Binding-site contacts:
Ligand atom O3G contacts residue ARG766 of chain 1.B at 2.1 Å (salt-bridge).
Ligand atom O3A contacts residue GLY523 of chain 1.C at 3.4 Å (h-bond).
Ligand atom N3 contacts residue ASN660 of chain 1.C at 3.4 Å (h-bond).
Ligand atom O4' contacts residue ALA685 of chain 1.C at 3.6 Å.
Ligand atom O2' contacts residue THR688 of chain 1.C at 3.0 Å (h-bond).
Ligand atom O2A contacts residue LYS524 of chain 1.C at 3.2 Å (salt-bridge).
Ligand atom PB contacts residue GLY521 of chain 1.C at 3.6 Å.
Ligand atom S1G contacts residue GLY521 of chain 1.C at 3.6 Å.
Ligand atom O2B contacts residue GLY521 of chain 1.C at 3.5 Å (h-bond).
Ligand atom C2 contacts residue ASN660 of chain 1.C at 3.6 Å.
Ligand atom O1B contacts residue MG1 of chain 1.R at 2.8 Å.
Ligand atom O2B contacts residue LYS524 of chain 1.C at 2.9 Å (salt-bridge).
Ligand atom C6 contacts residue ILE656 of chain 1.C at 3.5 Å (hydrophobic).
Ligand atom O2A contacts residue THR525 of chain 1.C at 2.8 Å (h-bond).
Ligand atom S1G contacts residue ARG766 of chain 1.B at 3.6 Å.
Ligand atom C4 contacts residue LEU526 of chain 1.C at 3.6 Å (hydrophobic).
Ligand atom O2B contacts residue GLY523 of chain 1.C at 3.2 Å (h-bond).
Ligand atom N1 contacts residue ILE656 of chain 1.C at 3.4 Å.
Ligand atom N6 contacts residue ILE656 of chain 1.C at 3.6 Å.
Ligand atom C8 contacts residue GLY521 of chain 1.C at 3.3 Å.
Ligand atom N7 contacts residue GLY523 of chain 1.C at 3.3 Å (h-bond).
Ligand atom O3A contacts residue GLY521 of chain 1.C at 3.6 Å.
Ligand atom C1' contacts residue THR688 of chain 1.C at 3.5 Å.
Ligand atom O2B contacts residue CYS522 of chain 1.C at 3.3 Å (h-bond).
Ligand atom N1 contacts residue GLY480 of chain 1.C at 3.0 Å (h-bond).
Ligand atom O2G contacts residue MG1 of chain 1.R at 2.6 Å.
Ligand atom O1B contacts residue THR525 of chain 1.C at 3.2 Å (h-bond).
Ligand atom N7 contacts residue CYS522 of chain 1.C at 3.3 Å.
Ligand atom PG contacts residue ARG766 of chain 1.B at 3.4 Å.
Ligand atom O1A contacts residue THR525 of chain 1.C at 3.4 Å (h-bond).
Ligand atom O3B contacts residue GLY521 of chain 1.C at 2.7 Å (h-bond).
Ligand atom N1 contacts residue ILE479 of chain 1.C at 3.6 Å.
Ligand atom N6 contacts residue ILE479 of chain 1.C at 3.6 Å.
Ligand atom O2A contacts residue LEU526 of chain 1.C at 3.0 Å (h-bond).
Ligand atom O2' contacts residue ASN660 of chain 1.C at 3.6 Å.
Ligand atom C8 contacts residue GLY523 of chain 1.C at 3.6 Å.
Ligand atom O2A contacts residue GLY523 of chain 1.C at 3.2 Å.
Ligand atom O1A contacts residue MG1 of chain 1.R at 3.2 Å.
Ligand atom C2 contacts residue ASP478 of chain 1.C at 3.4 Å.
Ligand atom N6 contacts residue GLY480 of chain 1.C at 3.2 Å (h-bond).

Sequence of chain 1.B:
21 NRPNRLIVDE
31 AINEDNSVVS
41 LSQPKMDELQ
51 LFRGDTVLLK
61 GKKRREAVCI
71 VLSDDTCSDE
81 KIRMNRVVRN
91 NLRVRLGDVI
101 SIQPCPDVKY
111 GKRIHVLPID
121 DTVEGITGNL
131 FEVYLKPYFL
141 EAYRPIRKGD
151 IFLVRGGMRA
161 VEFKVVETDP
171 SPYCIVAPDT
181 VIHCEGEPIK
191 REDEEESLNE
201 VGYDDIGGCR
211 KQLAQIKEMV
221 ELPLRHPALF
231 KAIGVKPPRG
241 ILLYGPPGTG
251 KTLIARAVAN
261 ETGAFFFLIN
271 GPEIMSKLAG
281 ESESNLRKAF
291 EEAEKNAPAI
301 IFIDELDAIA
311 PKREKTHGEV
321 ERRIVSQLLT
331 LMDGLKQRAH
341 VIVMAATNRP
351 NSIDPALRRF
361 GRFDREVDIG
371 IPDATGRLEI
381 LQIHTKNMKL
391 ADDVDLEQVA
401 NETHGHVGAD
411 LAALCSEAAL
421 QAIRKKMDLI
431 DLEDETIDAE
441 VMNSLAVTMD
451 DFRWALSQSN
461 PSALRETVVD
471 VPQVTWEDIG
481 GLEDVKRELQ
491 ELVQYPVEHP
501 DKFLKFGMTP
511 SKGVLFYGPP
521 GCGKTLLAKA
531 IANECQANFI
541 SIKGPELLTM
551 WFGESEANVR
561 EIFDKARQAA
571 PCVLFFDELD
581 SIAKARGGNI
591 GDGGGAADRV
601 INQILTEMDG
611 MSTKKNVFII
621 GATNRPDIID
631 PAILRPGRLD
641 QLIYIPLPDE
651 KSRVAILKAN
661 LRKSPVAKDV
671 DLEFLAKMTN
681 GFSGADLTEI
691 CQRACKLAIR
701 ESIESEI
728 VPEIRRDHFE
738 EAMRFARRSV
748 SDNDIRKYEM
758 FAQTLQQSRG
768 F

The protein below binds the small molecule below.
Small molecule (SMILES): Nc1ncnc2c1ncn2[C@@H]1O[C@H](COP(=O)(O)OP(=O)(O)OP(O)(O)=S)[C@@H](O)[C@H]1O

Sequence of chain 1.C:
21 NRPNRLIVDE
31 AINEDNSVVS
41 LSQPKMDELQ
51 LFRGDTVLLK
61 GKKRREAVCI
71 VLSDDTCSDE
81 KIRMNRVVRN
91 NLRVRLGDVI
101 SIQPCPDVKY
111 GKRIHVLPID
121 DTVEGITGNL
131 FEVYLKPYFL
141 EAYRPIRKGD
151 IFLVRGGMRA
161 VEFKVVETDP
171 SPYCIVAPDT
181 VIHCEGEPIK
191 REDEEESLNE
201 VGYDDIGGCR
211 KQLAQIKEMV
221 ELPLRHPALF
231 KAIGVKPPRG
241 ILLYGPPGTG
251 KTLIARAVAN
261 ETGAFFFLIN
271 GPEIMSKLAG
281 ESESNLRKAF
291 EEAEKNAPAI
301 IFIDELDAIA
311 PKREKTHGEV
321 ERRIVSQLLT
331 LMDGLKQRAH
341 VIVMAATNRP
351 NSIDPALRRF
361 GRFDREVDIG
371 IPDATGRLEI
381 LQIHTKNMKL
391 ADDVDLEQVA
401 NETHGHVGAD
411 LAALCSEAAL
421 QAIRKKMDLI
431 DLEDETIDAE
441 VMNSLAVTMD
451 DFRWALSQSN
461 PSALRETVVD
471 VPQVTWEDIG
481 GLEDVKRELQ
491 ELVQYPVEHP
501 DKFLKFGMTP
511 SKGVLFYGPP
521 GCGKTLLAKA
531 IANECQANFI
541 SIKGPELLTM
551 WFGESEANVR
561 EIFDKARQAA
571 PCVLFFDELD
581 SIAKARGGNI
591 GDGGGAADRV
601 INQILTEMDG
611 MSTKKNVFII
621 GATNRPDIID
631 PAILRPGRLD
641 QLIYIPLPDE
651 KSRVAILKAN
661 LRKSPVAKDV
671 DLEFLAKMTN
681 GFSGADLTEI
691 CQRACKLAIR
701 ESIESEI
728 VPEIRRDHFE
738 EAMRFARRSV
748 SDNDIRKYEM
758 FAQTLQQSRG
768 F